Binding-site contacts:
Ligand atom C4' contacts residue PHE267 of chain 1.E at 4.3 Å (hydrophobic).
Ligand atom C1 contacts residue TRP264 of chain 1.E at 3.7 Å (hydrophobic).
Ligand atom N contacts residue TRP264 of chain 1.E at 4.1 Å.
Ligand atom C6' contacts residue VAL184 of chain 1.E at 4.1 Å (hydrophobic).
Ligand atom C5' contacts residue PHE186 of chain 1.E at 3.6 Å (hydrophobic).
Ligand atom C1 contacts residue PHE267 of chain 1.E at 3.9 Å (hydrophobic).
Ligand atom C2 contacts residue PHE267 of chain 1.E at 4.1 Å (hydrophobic).
Ligand atom C1 contacts residue TYR294 of chain 1.E at 4.5 Å (hydrophobic).
Ligand atom C2' contacts residue PHE268 of chain 1.E at 4.2 Å (hydrophobic).
Ligand atom C4' contacts residue PHE186 of chain 1.E at 4.4 Å (hydrophobic).
Ligand atom C4' contacts residue THR194 of chain 1.E at 3.6 Å.
Ligand atom C2 contacts residue ASP103 of chain 1.E at 3.0 Å.
Ligand atom C5' contacts residue PHE268 of chain 1.E at 4.5 Å (hydrophobic).
Ligand atom C6' contacts residue PHE186 of chain 1.E at 4.4 Å (hydrophobic).
Ligand atom C3' contacts residue PHE268 of chain 1.E at 3.3 Å (hydrophobic).
Ligand atom C6' contacts residue PHE267 of chain 1.E at 3.5 Å (hydrophobic).
Ligand atom C6' contacts residue ILE104 of chain 1.E at 4.1 Å (hydrophobic).
Ligand atom C4' contacts residue ILE104 of chain 1.E at 4.5 Å (hydrophobic).
Ligand atom C1 contacts residue SER107 of chain 1.E at 3.5 Å.
Ligand atom C3' contacts residue PHE267 of chain 1.E at 4.4 Å (hydrophobic).
Ligand atom C3' contacts residue ILE104 of chain 1.E at 4.3 Å (hydrophobic).
Ligand atom N contacts residue ASP103 of chain 1.E at 3.0 Å (salt-bridge).
Ligand atom C3' contacts residue SER107 of chain 1.E at 4.3 Å.
Ligand atom C2 contacts residue SER107 of chain 1.E at 4.1 Å.
Ligand atom C5' contacts residue ILE104 of chain 1.E at 4.2 Å (hydrophobic).
Ligand atom C2' contacts residue PHE267 of chain 1.E at 4.2 Å (hydrophobic).
Ligand atom N contacts residue SER107 of chain 1.E at 3.3 Å (h-bond).
Ligand atom C2' contacts residue ILE104 of chain 1.E at 4.0 Å (hydrophobic).
Ligand atom C3' contacts residue SER198 of chain 1.E at 4.5 Å.
Ligand atom C1' contacts residue PHE267 of chain 1.E at 3.8 Å (hydrophobic).
Ligand atom C5' contacts residue THR194 of chain 1.E at 4.2 Å.
Ligand atom C1 contacts residue ASP103 of chain 1.E at 3.6 Å.
Ligand atom C1' contacts residue ILE104 of chain 1.E at 4.1 Å (hydrophobic).
Ligand atom C1' contacts residue ASP103 of chain 1.E at 4.4 Å.
Ligand atom N contacts residue TYR294 of chain 1.E at 3.0 Å.
Ligand atom C5' contacts residue PHE267 of chain 1.E at 3.9 Å (hydrophobic).
Ligand atom C2' contacts residue SER107 of chain 1.E at 3.6 Å.
Ligand atom C4' contacts residue PHE268 of chain 1.E at 3.6 Å (hydrophobic).

Sequence of chain 1.E:
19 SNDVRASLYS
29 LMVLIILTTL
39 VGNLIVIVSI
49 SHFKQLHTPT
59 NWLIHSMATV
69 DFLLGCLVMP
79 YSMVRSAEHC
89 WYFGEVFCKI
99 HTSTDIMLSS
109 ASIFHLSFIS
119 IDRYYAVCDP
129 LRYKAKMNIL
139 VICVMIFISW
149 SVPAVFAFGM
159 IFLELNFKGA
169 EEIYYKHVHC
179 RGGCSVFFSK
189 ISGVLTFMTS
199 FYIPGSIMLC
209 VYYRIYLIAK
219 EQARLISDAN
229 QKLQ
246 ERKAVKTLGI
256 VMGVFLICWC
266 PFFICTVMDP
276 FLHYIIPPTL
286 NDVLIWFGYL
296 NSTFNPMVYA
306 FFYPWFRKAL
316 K

A protein and the small-molecule ligand that binds it are described below.
Small molecule (SMILES): [NH3+]CCc1ccccc1